This small molecule binds to this protein.
Small molecule (SMILES): Cc1cn([C@H]2C[C@H](O)[C@@H](CO[P](=O)(O)O[P](=O)(O)O[C@H]3O[C@@H](C)[C@H](O)[C@@H](O)[C@H]3O)O2)c(=O)[nH]c1=O

Binding-site contacts:
Ligand atom O3 contacts residue ASP199 of chain 1.D at 2.8 Å (salt-bridge).
Ligand atom O41 contacts residue GLY89 of chain 1.D at 3.1 Å.
Ligand atom N31 contacts residue ASP60 of chain 1.D at 2.9 Å (salt-bridge).
Ligand atom O41 contacts residue ASP60 of chain 1.D at 3.5 Å (salt-bridge).
Ligand atom C2' contacts residue HIS112 of chain 1.D at 3.4 Å.
Ligand atom P contacts residue MG1 of chain 1.V at 3.2 Å.
Ligand atom C3' contacts residue PRO27 of chain 1.D at 3.5 Å (hydrophobic).
Ligand atom O3 contacts residue PRO173 of chain 1.D at 3.1 Å.
Ligand atom O21 contacts residue PRO94 of chain 1.D at 3.5 Å.
Ligand atom O1 contacts residue TRP224 of chain 1.D at 3.5 Å (h-bond).
Ligand atom O1P contacts residue ASP111 of chain 1.D at 3.6 Å.
Ligand atom N31 contacts residue TYR29 of chain 1.D at 3.6 Å.
Ligand atom O41 contacts residue TYR29 of chain 1.D at 3.6 Å.
Ligand atom C41 contacts residue TYR29 of chain 1.D at 3.6 Å (hydrophobic).
Ligand atom C1' contacts residue PRO27 of chain 1.D at 3.5 Å (hydrophobic).
Ligand atom C21 contacts residue GLY91 of chain 1.D at 3.4 Å.
Ligand atom N31 contacts residue TRP90 of chain 1.D at 3.3 Å.
Ligand atom O5' contacts residue TRP90 of chain 1.D at 3.5 Å.
Ligand atom O2 contacts residue ASP111 of chain 1.D at 2.9 Å (salt-bridge).
Ligand atom O1 contacts residue MG1 of chain 1.V at 3.4 Å.
Ligand atom O3P contacts residue ASP113 of chain 1.D at 3.4 Å (salt-bridge).
Ligand atom O1P contacts residue ASP113 of chain 1.D at 3.2 Å (salt-bridge).
Ligand atom O21 contacts residue GLY91 of chain 1.D at 3.2 Å.
Ligand atom O21 contacts residue TRP90 of chain 1.D at 3.4 Å (h-bond).
Ligand atom C3' contacts residue HIS112 of chain 1.D at 3.4 Å.
Ligand atom C6 contacts residue TRP90 of chain 1.D at 3.4 Å (hydrophobic).
Ligand atom C5A contacts residue TYR29 of chain 1.D at 3.6 Å (hydrophobic).
Ligand atom O3' contacts residue ASP111 of chain 1.D at 3.6 Å.
Ligand atom O1P contacts residue MG1 of chain 1.V at 2.2 Å.
Ligand atom O3' contacts residue PRO27 of chain 1.D at 2.5 Å (h-bond).
Ligand atom O4 contacts residue GLU198 of chain 1.D at 3.5 Å (salt-bridge).
Ligand atom P2 contacts residue MG1 of chain 1.V at 3.1 Å.
Ligand atom OPP contacts residue MG1 of chain 1.V at 3.5 Å.
Ligand atom O3P contacts residue MG1 of chain 1.V at 2.0 Å.
Ligand atom O3' contacts residue HIS112 of chain 1.D at 3.1 Å (h-bond).
Ligand atom C2' contacts residue PRO27 of chain 1.D at 3.3 Å (hydrophobic).
Ligand atom C21 contacts residue TRP90 of chain 1.D at 3.4 Å (hydrophobic).
Ligand atom O41 contacts residue ASN87 of chain 1.D at 3.6 Å.
Ligand atom O41 contacts residue TRP90 of chain 1.D at 3.4 Å (h-bond).
Ligand atom O4 contacts residue ASP199 of chain 1.D at 3.4 Å (salt-bridge).

Sequence of chain 1.D:
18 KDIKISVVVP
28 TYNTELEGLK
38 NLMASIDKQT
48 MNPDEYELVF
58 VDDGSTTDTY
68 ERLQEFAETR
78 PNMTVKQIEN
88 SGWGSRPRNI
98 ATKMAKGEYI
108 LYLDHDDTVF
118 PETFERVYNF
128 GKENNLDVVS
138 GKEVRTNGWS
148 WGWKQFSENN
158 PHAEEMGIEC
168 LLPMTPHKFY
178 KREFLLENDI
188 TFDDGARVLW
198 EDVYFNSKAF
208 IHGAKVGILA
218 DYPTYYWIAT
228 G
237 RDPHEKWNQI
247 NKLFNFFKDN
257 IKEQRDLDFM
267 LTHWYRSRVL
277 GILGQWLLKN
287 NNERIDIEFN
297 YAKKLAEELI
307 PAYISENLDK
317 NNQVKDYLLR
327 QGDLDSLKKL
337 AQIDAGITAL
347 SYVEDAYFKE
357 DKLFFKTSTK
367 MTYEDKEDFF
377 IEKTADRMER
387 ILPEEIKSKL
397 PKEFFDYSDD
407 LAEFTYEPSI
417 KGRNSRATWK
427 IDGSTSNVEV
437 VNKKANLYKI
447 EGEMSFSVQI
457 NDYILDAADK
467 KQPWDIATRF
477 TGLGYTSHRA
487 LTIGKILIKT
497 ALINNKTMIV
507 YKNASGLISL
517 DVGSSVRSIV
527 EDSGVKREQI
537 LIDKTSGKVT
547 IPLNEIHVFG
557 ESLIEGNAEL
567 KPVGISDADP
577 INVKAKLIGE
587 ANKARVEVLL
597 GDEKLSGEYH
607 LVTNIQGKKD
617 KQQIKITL